Sequence of chain 1.D:
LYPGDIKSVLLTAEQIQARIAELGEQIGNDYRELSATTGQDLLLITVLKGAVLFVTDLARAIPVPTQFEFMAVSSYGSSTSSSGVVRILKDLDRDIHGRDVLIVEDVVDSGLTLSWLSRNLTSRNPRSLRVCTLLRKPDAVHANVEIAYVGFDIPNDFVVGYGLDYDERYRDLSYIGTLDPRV

This small molecule binds to this protein.
Small molecule (SMILES): Nc1nc2c(ncn2[C@@H]2CN(C(=O)CCP(=O)(O)O)C[C@H]2OC[C@@H](O)P(=O)(O)O)c(=O)[nH]1

Binding-site contacts:
Ligand atom N1 contacts residue VAL181 of chain 1.D at 2.7 Å (h-bond).
Ligand atom OAG contacts residue GLY133 of chain 1.D at 3.5 Å.
Ligand atom O6 contacts residue VAL181 of chain 1.D at 3.1 Å (h-bond).
Ligand atom OAG contacts residue THR135 of chain 1.D at 2.5 Å (h-bond).
Ligand atom OAG contacts residue LEU134 of chain 1.D at 3.2 Å (h-bond).
Ligand atom O6 contacts residue LYS159 of chain 1.D at 3.4 Å (salt-bridge).
Ligand atom C6 contacts residue PHE180 of chain 1.D at 3.7 Å (hydrophobic).
Ligand atom OAD contacts residue GLU127 of chain 1.D at 3.5 Å (salt-bridge).
Ligand atom CAZ contacts residue MG1 of chain 1.L at 3.7 Å.
Ligand atom PBE contacts residue THR135 of chain 1.D at 3.2 Å.
Ligand atom CAM contacts residue SER132 of chain 1.D at 3.4 Å.
Ligand atom PBF contacts residue MG1 of chain 1.L at 3.4 Å.
Ligand atom OAI contacts residue MG1 of chain 1.L at 2.2 Å.
Ligand atom N3 contacts residue PHE180 of chain 1.D at 3.5 Å.
Ligand atom CAM contacts residue THR135 of chain 1.D at 3.7 Å.
Ligand atom C6 contacts residue VAL181 of chain 1.D at 3.5 Å (hydrophobic).
Ligand atom O6 contacts residue ASP179 of chain 1.D at 3.7 Å.
Ligand atom OAH contacts residue VAL130 of chain 1.D at 3.2 Å.
Ligand atom OAH contacts residue ASP131 of chain 1.D at 3.1 Å (salt-bridge).
Ligand atom CAN contacts residue MG1 of chain 1.L at 2.8 Å.
Ligand atom O6 contacts residue PHE180 of chain 1.D at 3.6 Å.
Ligand atom PBE contacts residue GLY133 of chain 1.D at 3.6 Å.
Ligand atom OAJ contacts residue GLY72 of chain 1.D at 2.6 Å (h-bond).
Ligand atom OAI contacts residue ASP187 of chain 1.D at 3.0 Å (salt-bridge).
Ligand atom C2 contacts residue VAL181 of chain 1.D at 3.6 Å (hydrophobic).
Ligand atom OAE contacts residue LYS71 of chain 1.D at 3.2 Å (salt-bridge).
Ligand atom N1 contacts residue PHE180 of chain 1.D at 3.5 Å.
Ligand atom OAE contacts residue LEU70 of chain 1.D at 3.7 Å.
Ligand atom OAH contacts residue GLY133 of chain 1.D at 2.7 Å (h-bond).
Ligand atom OAG contacts residue LEU136 of chain 1.D at 2.8 Å (h-bond).
Ligand atom OAJ contacts residue LYS71 of chain 1.D at 3.2 Å (salt-bridge).
Ligand atom OAI contacts residue ARG193 of chain 1.D at 2.9 Å (salt-bridge).
Ligand atom N2 contacts residue PHE180 of chain 1.D at 3.4 Å.
Ligand atom N2 contacts residue LEU186 of chain 1.D at 3.7 Å.
Ligand atom OAH contacts residue SER132 of chain 1.D at 3.6 Å (h-bond).
Ligand atom C2 contacts residue ASP187 of chain 1.D at 3.7 Å.
Ligand atom N2 contacts residue ASP187 of chain 1.D at 2.4 Å (salt-bridge).
Ligand atom OAD contacts residue THR135 of chain 1.D at 3.2 Å (h-bond).
Ligand atom N7 contacts residue LYS159 of chain 1.D at 3.6 Å.
Ligand atom C2 contacts residue PHE180 of chain 1.D at 3.3 Å (hydrophobic).